Sequence of chain 1.D:
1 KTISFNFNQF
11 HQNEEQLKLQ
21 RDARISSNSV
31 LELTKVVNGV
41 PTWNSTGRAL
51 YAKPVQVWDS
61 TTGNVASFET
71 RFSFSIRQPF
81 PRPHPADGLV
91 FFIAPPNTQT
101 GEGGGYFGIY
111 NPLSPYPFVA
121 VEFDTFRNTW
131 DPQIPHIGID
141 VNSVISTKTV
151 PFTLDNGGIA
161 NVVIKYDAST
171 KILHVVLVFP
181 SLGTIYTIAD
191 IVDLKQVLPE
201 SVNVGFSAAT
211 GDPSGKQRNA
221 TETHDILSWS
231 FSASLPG

A protein and the small-molecule ligand that binds it are described below.
Small molecule (SMILES): CC(=O)N[C@H]1[C@H](O[C@H]2[C@H](O[C@@H]3O[C@@H](C)[C@@H](O)[C@@H](O)[C@@H]3O)[C@@H](NC(C)=O)CO[C@@H]2CO)O[C@H](CO)[C@@H](O)[C@@H]1O

Binding-site contacts:
Ligand atom C7 contacts residue ASN44 of chain 1.D at 3.4 Å.
Ligand atom C4 contacts residue ASN44 of chain 1.D at 4.3 Å.
Ligand atom C6 contacts residue ARG21 of chain 1.D at 4.1 Å.
Ligand atom O7 contacts residue PRO213 of chain 1.D at 4.4 Å.
Ligand atom C1 contacts residue ASN44 of chain 1.D at 1.4 Å.
Ligand atom C5 contacts residue ASN44 of chain 1.D at 3.7 Å.
Ligand atom N2 contacts residue PRO213 of chain 1.D at 4.1 Å.
Ligand atom C7 contacts residue PRO213 of chain 1.D at 4.4 Å (hydrophobic).
Ligand atom O7 contacts residue ASN44 of chain 1.D at 3.1 Å (h-bond).
Ligand atom C1 contacts residue PRO213 of chain 1.D at 4.5 Å (hydrophobic).
Ligand atom N2 contacts residue ASN44 of chain 1.D at 2.9 Å (h-bond).
Ligand atom O7 contacts residue TRP43 of chain 1.D at 4.3 Å.
Ligand atom C3 contacts residue ASN44 of chain 1.D at 3.8 Å.
Ligand atom O5 contacts residue ASN44 of chain 1.D at 2.4 Å (h-bond).
Ligand atom C2 contacts residue ASN44 of chain 1.D at 2.5 Å.
Ligand atom O6 contacts residue ARG21 of chain 1.D at 3.1 Å (salt-bridge).